Sequence of chain 1.B:
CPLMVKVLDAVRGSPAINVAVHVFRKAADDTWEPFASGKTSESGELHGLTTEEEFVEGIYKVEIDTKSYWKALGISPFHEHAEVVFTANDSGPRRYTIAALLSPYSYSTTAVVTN

A small-molecule ligand and the protein it binds are described below.
Small molecule (SMILES): Oc1c(Br)cc(/C=C/c2ccccc2)cc1Br

Binding-site contacts:
Ligand atom CAE contacts residue ALA108 of chain 1.B at 4.0 Å (hydrophobic).
Ligand atom BRAC contacts residue LYS15 of chain 1.B at 4.0 Å.
Ligand atom BRAC contacts residue LEU17 of chain 1.B at 4.4 Å.
Ligand atom CAN contacts residue LYS15 of chain 1.B at 4.0 Å.
Ligand atom CAM contacts residue LYS15 of chain 1.B at 3.9 Å.
Ligand atom CAE contacts residue LEU17 of chain 1.B at 4.4 Å (hydrophobic).
Ligand atom CAF contacts residue SER117 of chain 1.B at 3.7 Å.
Ligand atom CAK contacts residue ALA108 of chain 1.B at 3.7 Å (hydrophobic).
Ligand atom CAG contacts residue LEU110 of chain 1.B at 3.9 Å (hydrophobic).
Ligand atom CAQ contacts residue ALA108 of chain 1.B at 4.2 Å (hydrophobic).
Ligand atom CAI contacts residue LEU110 of chain 1.B at 4.2 Å (hydrophobic).
Ligand atom CAG contacts residue SER117 of chain 1.B at 3.6 Å.
Ligand atom CAH contacts residue LEU110 of chain 1.B at 3.7 Å (hydrophobic).
Ligand atom OAA contacts residue LYS15 of chain 1.B at 2.8 Å (salt-bridge).
Ligand atom CAD contacts residue LEU17 of chain 1.B at 4.2 Å (hydrophobic).
Ligand atom CAJ contacts residue LEU110 of chain 1.B at 4.2 Å (hydrophobic).
Ligand atom CAN contacts residue LEU17 of chain 1.B at 4.2 Å (hydrophobic).
Ligand atom CAO contacts residue LYS15 of chain 1.B at 3.5 Å.
Ligand atom BRAB contacts residue LYS15 of chain 1.B at 4.3 Å.
Ligand atom CAQ contacts residue LEU17 of chain 1.B at 4.3 Å (hydrophobic).
Ligand atom BRAB contacts residue THR106 of chain 1.B at 4.0 Å.
Ligand atom CAL contacts residue LEU17 of chain 1.B at 3.6 Å (hydrophobic).
Ligand atom CAF contacts residue LEU110 of chain 1.B at 3.7 Å (hydrophobic).